Sequence of chain 1.B:
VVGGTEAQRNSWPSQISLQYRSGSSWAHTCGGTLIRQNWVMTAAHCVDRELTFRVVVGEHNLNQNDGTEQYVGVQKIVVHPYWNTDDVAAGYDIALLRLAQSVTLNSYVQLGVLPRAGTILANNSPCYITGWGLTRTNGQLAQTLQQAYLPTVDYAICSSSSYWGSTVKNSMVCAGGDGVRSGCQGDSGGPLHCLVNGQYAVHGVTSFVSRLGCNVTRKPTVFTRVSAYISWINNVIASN

Binding-site contacts:
Ligand atom CG2 contacts residue HIS45 of chain 1.B at 3.7 Å.
Ligand atom CG contacts residue VAL209 of chain 1.B at 3.5 Å (hydrophobic).
Ligand atom O30 contacts residue ARG211 of chain 1.B at 2.6 Å (salt-bridge).
Ligand atom O contacts residue GLY186 of chain 1.B at 2.9 Å (h-bond).
Ligand atom CG contacts residue VAL88 of chain 1.B at 3.5 Å (hydrophobic).
Ligand atom O contacts residue GLN185 of chain 1.B at 3.0 Å.
Ligand atom O30 contacts residue VAL209 of chain 1.B at 3.6 Å.
Ligand atom CA contacts residue SER188 of chain 1.B at 3.4 Å.
Ligand atom C27 contacts residue TRP164 of chain 1.B at 3.6 Å (hydrophobic).
Ligand atom N contacts residue SER207 of chain 1.B at 3.1 Å (h-bond).
Ligand atom O contacts residue VAL209 of chain 1.B at 3.2 Å (h-bond).
Ligand atom C25 contacts residue ARG211 of chain 1.B at 3.8 Å.
Ligand atom CB contacts residue SER188 of chain 1.B at 3.7 Å.
Ligand atom CE1 contacts residue GLY186 of chain 1.B at 3.6 Å.
Ligand atom N contacts residue VAL209 of chain 1.B at 2.9 Å (h-bond).
Ligand atom CG contacts residue HIS45 of chain 1.B at 3.4 Å.
Ligand atom C contacts residue PHE208 of chain 1.B at 3.6 Å (hydrophobic).
Ligand atom C contacts residue SER188 of chain 1.B at 3.4 Å.
Ligand atom O contacts residue SER188 of chain 1.B at 3.7 Å.
Ligand atom N contacts residue HIS45 of chain 1.B at 3.7 Å.
Ligand atom C contacts residue VAL209 of chain 1.B at 3.7 Å (hydrophobic).
Ligand atom CB contacts residue HIS45 of chain 1.B at 3.7 Å.
Ligand atom O30 contacts residue SER210 of chain 1.B at 3.4 Å.
Ligand atom CG2 contacts residue VAL209 of chain 1.B at 3.6 Å (hydrophobic).
Ligand atom CA contacts residue SER207 of chain 1.B at 3.3 Å.
Ligand atom CE1 contacts residue THR29 of chain 1.B at 3.6 Å.
Ligand atom CZ contacts residue GLY186 of chain 1.B at 3.7 Å.
Ligand atom CA contacts residue VAL209 of chain 1.B at 3.6 Å (hydrophobic).
Ligand atom C24 contacts residue ARG211 of chain 1.B at 3.7 Å.
Ligand atom CB contacts residue HIS45 of chain 1.B at 3.6 Å.
Ligand atom CB contacts residue SER207 of chain 1.B at 3.7 Å.
Ligand atom CG contacts residue SER207 of chain 1.B at 3.8 Å.
Ligand atom CD2 contacts residue GLN185 of chain 1.B at 3.8 Å.
Ligand atom CD contacts residue THR29 of chain 1.B at 3.8 Å.
Ligand atom N contacts residue SER188 of chain 1.B at 3.4 Å (h-bond).
Ligand atom O contacts residue GLN185 of chain 1.B at 3.5 Å.
Ligand atom CB contacts residue SER188 of chain 1.B at 3.7 Å.
Ligand atom CB contacts residue PHE208 of chain 1.B at 3.4 Å (hydrophobic).
Ligand atom O contacts residue PHE208 of chain 1.B at 3.0 Å.
Ligand atom CG contacts residue THR29 of chain 1.B at 3.1 Å.

This small molecule binds to this protein.
Small molecule (SMILES): CC[C@@H]1NC(=O)[C@@H](NC(=O)[C@@H](NC(=O)[C@H](C)NC(=O)C/C(C)=C/Cl)[C@@H](C)CC)[C@@H](C)OC[C@H](C(C)C)NC(=O)[C@H](Cc2ccc(O)cc2)N(C)C(=O)[C@H](Cc2ccccc2)N2C(=O)[C@H](CC[C@H]2O)NC1=O